Binding-site contacts:
Ligand atom C6 contacts residue ASP115 of chain 1.B at 3.5 Å.
Ligand atom O1 contacts residue ASP115 of chain 1.B at 2.6 Å (salt-bridge).
Ligand atom S contacts residue PRO168 of chain 1.B at 3.8 Å.
Ligand atom N1 contacts residue CYS149 of chain 1.B at 3.8 Å.
Ligand atom C4 contacts residue PRO168 of chain 1.B at 3.6 Å (hydrophobic).
Ligand atom O contacts residue ILE116 of chain 1.B at 3.6 Å.
Ligand atom N contacts residue ASP150 of chain 1.B at 3.1 Å (salt-bridge).
Ligand atom O2 contacts residue SER63 of chain 1.B at 3.3 Å.
Ligand atom C5 contacts residue ASP115 of chain 1.B at 3.2 Å.
Ligand atom C contacts residue PHE201 of chain 1.B at 3.8 Å (hydrophobic).
Ligand atom C7 contacts residue ASP115 of chain 1.B at 3.6 Å.
Ligand atom N2 contacts residue ILE62 of chain 1.B at 3.6 Å (h-bond).
Ligand atom C10 contacts residue TYR31 of chain 1.B at 3.5 Å (hydrophobic).
Ligand atom C11 contacts residue PRO168 of chain 1.B at 3.7 Å (hydrophobic).
Ligand atom O contacts residue ASP115 of chain 1.B at 2.5 Å (salt-bridge).
Ligand atom C9 contacts residue GLY29 of chain 1.B at 3.5 Å.
Ligand atom N2 contacts residue ILE116 of chain 1.B at 3.5 Å (h-bond).
Ligand atom N4 contacts residue ILE116 of chain 1.B at 3.7 Å.
Ligand atom N3 contacts residue ILE116 of chain 1.B at 3.6 Å.
Ligand atom C14 contacts residue ILE170 of chain 1.B at 3.8 Å (hydrophobic).
Ligand atom C1 contacts residue ILE116 of chain 1.B at 3.8 Å (hydrophobic).
Ligand atom N1 contacts residue SER151 of chain 1.B at 3.1 Å (h-bond).
Ligand atom C1 contacts residue SER151 of chain 1.B at 3.1 Å.
Ligand atom S contacts residue GLY29 of chain 1.B at 3.1 Å (h-bond).
Ligand atom C1 contacts residue CYS149 of chain 1.B at 3.8 Å (hydrophobic).
Ligand atom C4 contacts residue ILE116 of chain 1.B at 3.8 Å (hydrophobic).
Ligand atom O1 contacts residue GLY65 of chain 1.B at 3.6 Å.
Ligand atom C10 contacts residue PRO168 of chain 1.B at 3.5 Å (hydrophobic).
Ligand atom C12 contacts residue TYR31 of chain 1.B at 3.5 Å (hydrophobic).
Ligand atom C contacts residue ILE116 of chain 1.B at 3.6 Å (hydrophobic).
Ligand atom N1 contacts residue ILE116 of chain 1.B at 3.6 Å.
Ligand atom N1 contacts residue ASP150 of chain 1.B at 3.7 Å.
Ligand atom C3 contacts residue ILE116 of chain 1.B at 3.5 Å (hydrophobic).
Ligand atom C1 contacts residue ILE62 of chain 1.B at 3.4 Å (hydrophobic).
Ligand atom N3 contacts residue PRO168 of chain 1.B at 3.7 Å.
Ligand atom C9 contacts residue PRO168 of chain 1.B at 3.7 Å (hydrophobic).
Ligand atom C7 contacts residue GLY29 of chain 1.B at 3.3 Å.
Ligand atom N2 contacts residue ASP115 of chain 1.B at 3.6 Å.
Ligand atom O2 contacts residue PRO168 of chain 1.B at 3.8 Å.
Ligand atom C2 contacts residue ILE116 of chain 1.B at 3.5 Å (hydrophobic).

The protein below binds the small molecule below.
Small molecule (SMILES): Nc1ncnc2c1ncn2[C@@H]1O[C@H](CSCCCCNCc2cccc(-c3ccc(Cl)cc3)c2)[C@@H](O)[C@H]1O

Sequence of chain 1.B:
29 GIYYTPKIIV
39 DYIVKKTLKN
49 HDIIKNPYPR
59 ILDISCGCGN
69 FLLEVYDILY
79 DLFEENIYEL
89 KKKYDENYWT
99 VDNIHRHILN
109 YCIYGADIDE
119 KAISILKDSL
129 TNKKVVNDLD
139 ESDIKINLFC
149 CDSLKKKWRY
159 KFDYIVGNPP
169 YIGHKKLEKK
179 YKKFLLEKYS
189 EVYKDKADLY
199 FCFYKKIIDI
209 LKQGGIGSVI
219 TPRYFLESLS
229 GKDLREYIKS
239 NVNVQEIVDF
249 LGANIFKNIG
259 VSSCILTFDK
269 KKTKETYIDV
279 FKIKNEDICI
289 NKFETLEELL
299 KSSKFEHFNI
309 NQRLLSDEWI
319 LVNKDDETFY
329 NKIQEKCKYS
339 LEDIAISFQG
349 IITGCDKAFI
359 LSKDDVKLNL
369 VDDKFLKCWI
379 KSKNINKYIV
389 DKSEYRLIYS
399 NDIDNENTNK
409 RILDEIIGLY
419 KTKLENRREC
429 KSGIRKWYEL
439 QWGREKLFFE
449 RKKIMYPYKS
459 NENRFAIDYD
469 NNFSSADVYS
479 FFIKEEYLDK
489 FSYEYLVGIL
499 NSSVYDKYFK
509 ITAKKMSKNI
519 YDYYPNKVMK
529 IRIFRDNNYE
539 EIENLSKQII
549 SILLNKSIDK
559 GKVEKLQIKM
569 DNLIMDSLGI